Sequence of chain 1.C:
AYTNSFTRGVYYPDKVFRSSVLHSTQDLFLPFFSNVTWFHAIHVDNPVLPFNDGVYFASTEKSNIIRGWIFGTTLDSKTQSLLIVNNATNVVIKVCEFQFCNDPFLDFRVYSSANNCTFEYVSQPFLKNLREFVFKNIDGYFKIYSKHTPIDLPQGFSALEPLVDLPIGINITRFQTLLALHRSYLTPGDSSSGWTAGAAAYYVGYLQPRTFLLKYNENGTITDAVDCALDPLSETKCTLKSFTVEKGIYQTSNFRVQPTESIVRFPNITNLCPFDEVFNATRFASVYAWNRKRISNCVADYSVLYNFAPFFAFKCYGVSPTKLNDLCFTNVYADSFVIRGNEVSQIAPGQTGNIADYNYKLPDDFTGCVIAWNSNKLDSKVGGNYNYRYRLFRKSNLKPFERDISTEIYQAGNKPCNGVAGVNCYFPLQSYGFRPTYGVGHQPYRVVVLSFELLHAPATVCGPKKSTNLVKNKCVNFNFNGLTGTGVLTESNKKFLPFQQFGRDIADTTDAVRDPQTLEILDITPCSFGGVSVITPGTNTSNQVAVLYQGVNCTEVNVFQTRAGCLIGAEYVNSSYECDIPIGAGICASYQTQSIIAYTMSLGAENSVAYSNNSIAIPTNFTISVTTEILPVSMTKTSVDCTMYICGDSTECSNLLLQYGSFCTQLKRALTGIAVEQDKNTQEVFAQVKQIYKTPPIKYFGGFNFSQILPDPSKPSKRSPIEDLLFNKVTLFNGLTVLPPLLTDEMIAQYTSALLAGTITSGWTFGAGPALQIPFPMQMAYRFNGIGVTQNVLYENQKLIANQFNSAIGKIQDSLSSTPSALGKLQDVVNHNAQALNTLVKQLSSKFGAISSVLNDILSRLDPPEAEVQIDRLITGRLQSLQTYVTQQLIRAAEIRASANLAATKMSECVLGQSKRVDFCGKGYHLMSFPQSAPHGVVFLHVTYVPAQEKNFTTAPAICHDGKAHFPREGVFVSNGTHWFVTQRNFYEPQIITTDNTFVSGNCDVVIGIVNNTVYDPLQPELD

Binding-site contacts:
Ligand atom O5 contacts residue HIS1101 of chain 1.C at 4.3 Å.
Ligand atom C1 contacts residue HIS1101 of chain 1.C at 3.2 Å.
Ligand atom N2 contacts residue HIS1101 of chain 1.C at 3.5 Å (h-bond).
Ligand atom C1 contacts residue PHE1103 of chain 1.C at 4.4 Å (hydrophobic).
Ligand atom N2 contacts residue THR1100 of chain 1.C at 3.4 Å (h-bond).
Ligand atom C2 contacts residue HIS1101 of chain 1.C at 3.9 Å.
Ligand atom C8 contacts residue THR1100 of chain 1.C at 3.2 Å.
Ligand atom C2 contacts residue ASN1098 of chain 1.C at 3.7 Å.
Ligand atom C1 contacts residue ASN1098 of chain 1.C at 4.2 Å.
Ligand atom C3 contacts residue HIS1101 of chain 1.C at 4.3 Å.
Ligand atom C8 contacts residue ASN1098 of chain 1.C at 3.1 Å.
Ligand atom O7 contacts residue ASN1098 of chain 1.C at 3.4 Å (h-bond).
Ligand atom N2 contacts residue ASN1098 of chain 1.C at 2.9 Å (h-bond).
Ligand atom C5 contacts residue HIS1101 of chain 1.C at 4.3 Å.
Ligand atom C7 contacts residue THR1100 of chain 1.C at 3.8 Å.
Ligand atom C7 contacts residue ASN1098 of chain 1.C at 2.9 Å.

This protein binds this small molecule.
Small molecule (SMILES): CC(=O)N[C@@H]1[C@@H](O)[C@H](O)[C@@H](CO)O[C@H]1O